This protein binds this small molecule.
Small molecule (SMILES): CC(=O)N[C@H]1[C@H](O[C@H]2[C@H](O)[C@@H](NC(C)=O)CO[C@@H]2CO)O[C@H](CO)[C@@H](O)[C@@H]1O

Sequence of chain 1.A:
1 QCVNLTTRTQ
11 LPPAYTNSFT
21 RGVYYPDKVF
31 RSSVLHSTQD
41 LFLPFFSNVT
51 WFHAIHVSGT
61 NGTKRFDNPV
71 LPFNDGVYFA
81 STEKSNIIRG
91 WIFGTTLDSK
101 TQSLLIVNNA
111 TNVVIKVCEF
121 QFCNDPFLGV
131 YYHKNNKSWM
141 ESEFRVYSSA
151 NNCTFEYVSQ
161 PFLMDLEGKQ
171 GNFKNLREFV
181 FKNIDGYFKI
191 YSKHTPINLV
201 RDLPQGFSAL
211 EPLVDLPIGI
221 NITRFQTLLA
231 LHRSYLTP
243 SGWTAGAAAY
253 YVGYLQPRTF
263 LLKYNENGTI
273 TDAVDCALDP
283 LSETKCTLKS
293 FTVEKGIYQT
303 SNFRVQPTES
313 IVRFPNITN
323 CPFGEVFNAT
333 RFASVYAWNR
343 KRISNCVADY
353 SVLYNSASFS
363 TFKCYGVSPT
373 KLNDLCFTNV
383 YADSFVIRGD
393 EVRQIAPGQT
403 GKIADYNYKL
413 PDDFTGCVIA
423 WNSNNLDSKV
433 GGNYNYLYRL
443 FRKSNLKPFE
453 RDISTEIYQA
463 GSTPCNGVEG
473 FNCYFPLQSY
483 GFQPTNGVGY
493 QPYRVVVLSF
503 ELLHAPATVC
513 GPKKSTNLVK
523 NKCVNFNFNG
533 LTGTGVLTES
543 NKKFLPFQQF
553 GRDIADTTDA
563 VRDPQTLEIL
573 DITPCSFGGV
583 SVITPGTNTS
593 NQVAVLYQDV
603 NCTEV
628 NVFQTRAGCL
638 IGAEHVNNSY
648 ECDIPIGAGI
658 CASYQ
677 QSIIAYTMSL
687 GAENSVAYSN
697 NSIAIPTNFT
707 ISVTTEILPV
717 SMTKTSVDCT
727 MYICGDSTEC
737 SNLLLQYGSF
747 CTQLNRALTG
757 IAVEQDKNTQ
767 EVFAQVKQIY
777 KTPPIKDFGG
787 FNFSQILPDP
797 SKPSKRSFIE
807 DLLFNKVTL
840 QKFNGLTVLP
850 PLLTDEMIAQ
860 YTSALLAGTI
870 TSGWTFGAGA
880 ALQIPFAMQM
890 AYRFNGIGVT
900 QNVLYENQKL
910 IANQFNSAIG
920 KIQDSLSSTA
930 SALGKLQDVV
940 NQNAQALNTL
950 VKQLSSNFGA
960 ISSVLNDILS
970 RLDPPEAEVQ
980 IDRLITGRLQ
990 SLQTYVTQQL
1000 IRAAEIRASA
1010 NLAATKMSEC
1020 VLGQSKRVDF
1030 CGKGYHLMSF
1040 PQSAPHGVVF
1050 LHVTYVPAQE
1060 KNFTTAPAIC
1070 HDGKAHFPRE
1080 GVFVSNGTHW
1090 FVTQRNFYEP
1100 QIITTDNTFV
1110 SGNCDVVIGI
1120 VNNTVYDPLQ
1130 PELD

Sequence of chain 1.E:
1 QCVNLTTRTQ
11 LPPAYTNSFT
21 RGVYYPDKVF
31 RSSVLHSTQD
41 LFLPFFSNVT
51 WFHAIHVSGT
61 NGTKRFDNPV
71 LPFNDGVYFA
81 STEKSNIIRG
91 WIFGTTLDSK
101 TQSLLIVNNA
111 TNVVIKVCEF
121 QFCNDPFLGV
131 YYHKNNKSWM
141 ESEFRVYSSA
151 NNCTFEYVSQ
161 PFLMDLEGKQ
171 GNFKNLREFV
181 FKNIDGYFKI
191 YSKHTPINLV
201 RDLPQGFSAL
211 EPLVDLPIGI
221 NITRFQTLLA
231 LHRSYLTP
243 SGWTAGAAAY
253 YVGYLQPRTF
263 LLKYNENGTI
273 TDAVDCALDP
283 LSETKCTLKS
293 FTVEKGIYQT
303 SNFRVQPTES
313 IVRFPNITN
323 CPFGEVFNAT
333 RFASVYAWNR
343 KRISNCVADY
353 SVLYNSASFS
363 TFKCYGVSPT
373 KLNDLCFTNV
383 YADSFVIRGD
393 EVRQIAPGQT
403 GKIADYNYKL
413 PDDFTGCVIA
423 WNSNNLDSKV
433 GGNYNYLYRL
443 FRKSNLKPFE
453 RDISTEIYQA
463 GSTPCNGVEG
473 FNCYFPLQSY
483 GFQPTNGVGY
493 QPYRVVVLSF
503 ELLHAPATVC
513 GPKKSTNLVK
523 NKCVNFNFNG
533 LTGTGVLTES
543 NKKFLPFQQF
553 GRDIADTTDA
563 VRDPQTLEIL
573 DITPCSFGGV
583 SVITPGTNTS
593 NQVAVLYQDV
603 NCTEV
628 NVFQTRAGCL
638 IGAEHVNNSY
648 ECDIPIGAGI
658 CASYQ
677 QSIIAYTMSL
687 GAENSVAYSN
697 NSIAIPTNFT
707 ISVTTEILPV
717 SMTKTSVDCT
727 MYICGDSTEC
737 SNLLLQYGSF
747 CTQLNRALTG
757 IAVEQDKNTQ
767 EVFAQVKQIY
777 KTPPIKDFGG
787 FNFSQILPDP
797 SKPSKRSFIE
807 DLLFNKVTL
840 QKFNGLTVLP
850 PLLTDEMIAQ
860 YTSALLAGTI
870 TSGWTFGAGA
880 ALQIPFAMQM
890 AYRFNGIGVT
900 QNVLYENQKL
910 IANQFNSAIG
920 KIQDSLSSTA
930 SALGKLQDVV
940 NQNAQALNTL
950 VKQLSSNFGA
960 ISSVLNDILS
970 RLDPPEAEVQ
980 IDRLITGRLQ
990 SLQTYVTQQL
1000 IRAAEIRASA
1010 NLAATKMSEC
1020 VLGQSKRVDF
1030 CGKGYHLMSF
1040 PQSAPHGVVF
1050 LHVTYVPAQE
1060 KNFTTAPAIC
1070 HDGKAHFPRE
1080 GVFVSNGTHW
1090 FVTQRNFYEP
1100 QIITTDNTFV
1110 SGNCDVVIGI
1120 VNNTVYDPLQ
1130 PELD

Binding-site contacts:
Ligand atom C2 contacts residue ALA693 of chain 1.E at 4.4 Å (hydrophobic).
Ligand atom O5 contacts residue GLN882 of chain 1.A at 4.2 Å.
Ligand atom O5 contacts residue ASN1061 of chain 1.E at 2.5 Å (h-bond).
Ligand atom C6 contacts residue GLN882 of chain 1.A at 3.8 Å.
Ligand atom C1 contacts residue GLN882 of chain 1.A at 4.3 Å.
Ligand atom O7 contacts residue ALA693 of chain 1.E at 4.4 Å.
Ligand atom C5 contacts residue ASN1061 of chain 1.E at 3.2 Å.
Ligand atom N2 contacts residue ASN1061 of chain 1.E at 3.4 Å.
Ligand atom C3 contacts residue ASN1061 of chain 1.E at 3.6 Å.
Ligand atom C2 contacts residue ASN1061 of chain 1.E at 2.6 Å.
Ligand atom C1 contacts residue ASN1061 of chain 1.E at 1.5 Å.
Ligand atom O3 contacts residue ALA693 of chain 1.E at 4.2 Å.
Ligand atom C4 contacts residue ASN1061 of chain 1.E at 3.6 Å.
Ligand atom C6 contacts residue ALA693 of chain 1.E at 3.6 Å (hydrophobic).
Ligand atom O6 contacts residue ALA693 of chain 1.E at 3.6 Å.
Ligand atom O6 contacts residue GLN882 of chain 1.A at 4.3 Å.
Ligand atom C6 contacts residue ASN1061 of chain 1.E at 3.1 Å.
Ligand atom N2 contacts residue ALA693 of chain 1.E at 3.7 Å.
Ligand atom O6 contacts residue ASN1061 of chain 1.E at 2.9 Å (h-bond).
Ligand atom C7 contacts residue ASN1061 of chain 1.E at 4.3 Å.